Binding-site contacts:
Ligand atom O1G contacts residue TYR32 of chain 1.A at 2.6 Å (h-bond).
Ligand atom C2' contacts residue VAL29 of chain 1.A at 3.4 Å (hydrophobic).
Ligand atom O1B contacts residue GLY13 of chain 1.A at 3.5 Å (h-bond).
Ligand atom O1B contacts residue LYS16 of chain 1.A at 2.8 Å (salt-bridge).
Ligand atom O3' contacts residue ASP30 of chain 1.A at 2.9 Å (salt-bridge).
Ligand atom O2B contacts residue LYS16 of chain 1.A at 3.5 Å (salt-bridge).
Ligand atom O2' contacts residue ASP30 of chain 1.A at 3.1 Å (salt-bridge).
Ligand atom O2' contacts residue PHE28 of chain 1.A at 3.2 Å.
Ligand atom O2G contacts residue MG1 of chain 1.C at 2.1 Å.
Ligand atom O4' contacts residue LYS117 of chain 1.A at 3.3 Å (salt-bridge).
Ligand atom C3' contacts residue GLU31 of chain 1.A at 3.4 Å.
Ligand atom PG contacts residue MG1 of chain 1.C at 3.2 Å.
Ligand atom O1B contacts residue VAL14 of chain 1.A at 3.3 Å (h-bond).
Ligand atom O6 contacts residue ASN116 of chain 1.A at 3.2 Å (h-bond).
Ligand atom O3G contacts residue LYS16 of chain 1.A at 2.7 Å (salt-bridge).
Ligand atom O6 contacts residue LYS117 of chain 1.A at 3.3 Å.
Ligand atom N3B contacts residue TYR32 of chain 1.A at 3.4 Å.
Ligand atom O2B contacts residue SER17 of chain 1.A at 2.9 Å (h-bond).
Ligand atom O3A contacts residue GLY15 of chain 1.A at 3.1 Å (h-bond).
Ligand atom N1 contacts residue ASP119 of chain 1.A at 2.8 Å (salt-bridge).
Ligand atom O1A contacts residue SER17 of chain 1.A at 3.4 Å (h-bond).
Ligand atom O2G contacts residue THR35 of chain 1.A at 2.9 Å (h-bond).
Ligand atom O6 contacts residue ALA146 of chain 1.A at 2.7 Å (h-bond).
Ligand atom O2' contacts residue VAL29 of chain 1.A at 2.6 Å (h-bond).
Ligand atom N3B contacts residue MG1 of chain 1.C at 3.4 Å.
Ligand atom O3G contacts residue GLY12 of chain 1.A at 3.5 Å.
Ligand atom O1B contacts residue GLY15 of chain 1.A at 3.0 Å (h-bond).
Ligand atom N7 contacts residue ASN116 of chain 1.A at 3.1 Å (h-bond).
Ligand atom O1A contacts residue GLY15 of chain 1.A at 3.3 Å.
Ligand atom O6 contacts residue SER145 of chain 1.A at 3.4 Å.
Ligand atom N2 contacts residue LEU120 of chain 1.A at 3.5 Å.
Ligand atom O1A contacts residue ALA18 of chain 1.A at 2.8 Å (h-bond).
Ligand atom O1G contacts residue PRO34 of chain 1.A at 3.4 Å.
Ligand atom O2B contacts residue MG1 of chain 1.C at 2.1 Å.
Ligand atom N3B contacts residue GLY13 of chain 1.A at 3.0 Å (h-bond).
Ligand atom O2A contacts residue TYR32 of chain 1.A at 3.5 Å.
Ligand atom O3G contacts residue GLY60 of chain 1.A at 2.8 Å (h-bond).
Ligand atom N2 contacts residue ASP119 of chain 1.A at 2.9 Å (salt-bridge).
Ligand atom PB contacts residue MG1 of chain 1.C at 3.2 Å.
Ligand atom C6 contacts residue LYS117 of chain 1.A at 3.5 Å.

A protein and the small-molecule ligand that binds it are described below.
Small molecule (SMILES): Nc1nc2c(ncn2[C@@H]2O[C@H](CO[P](=O)(O)O[P](=O)(O)NP(=O)(O)O)[C@@H](O)[C@H]2O)c(=O)[nH]1

Sequence of chain 1.A:
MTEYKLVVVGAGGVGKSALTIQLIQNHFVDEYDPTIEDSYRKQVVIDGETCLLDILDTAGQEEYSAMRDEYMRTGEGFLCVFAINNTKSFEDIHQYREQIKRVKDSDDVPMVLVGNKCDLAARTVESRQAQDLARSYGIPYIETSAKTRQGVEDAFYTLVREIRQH